Sequence of chain 1.A:
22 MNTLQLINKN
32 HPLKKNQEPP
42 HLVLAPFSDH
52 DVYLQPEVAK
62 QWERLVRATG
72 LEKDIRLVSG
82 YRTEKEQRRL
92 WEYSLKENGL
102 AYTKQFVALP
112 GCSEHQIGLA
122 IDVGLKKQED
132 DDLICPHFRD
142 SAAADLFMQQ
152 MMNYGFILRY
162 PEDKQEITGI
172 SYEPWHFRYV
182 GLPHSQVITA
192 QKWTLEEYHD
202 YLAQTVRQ

A protein and the small-molecule ligand that binds it are described below.
Small molecule (SMILES): C[C@@H](CP(=O)(O)[C@@H](C)N)C(=O)O

Binding-site contacts:
Ligand atom C4 contacts residue PHE107 of chain 1.A at 2.9 Å (hydrophobic).
Ligand atom C6 contacts residue ALA109 of chain 1.A at 3.6 Å (hydrophobic).
Ligand atom C2 contacts residue LY01 of chain 1.E at 0.2 Å.
Ligand atom C1 contacts residue LEU91 of chain 1.A at 3.6 Å (hydrophobic).
Ligand atom C4 contacts residue GLU174 of chain 1.A at 3.5 Å.
Ligand atom O62 contacts residue GLN88 of chain 1.A at 2.9 Å (h-bond).
Ligand atom O31 contacts residue ZN1 of chain 1.C at 2.8 Å.
Ligand atom N1 contacts residue ARG83 of chain 1.A at 3.7 Å.
Ligand atom N1 contacts residue LY01 of chain 1.E at 1.5 Å.
Ligand atom N1 contacts residue ILE135 of chain 1.A at 2.9 Å (h-bond).
Ligand atom O32 contacts residue ZN1 of chain 1.C at 2.0 Å.
Ligand atom C4 contacts residue LY01 of chain 1.E at 0.1 Å.
Ligand atom O32 contacts residue LY01 of chain 1.E at 0.1 Å (h-bond).
Ligand atom O32 contacts residue HIS177 of chain 1.A at 3.2 Å (h-bond).
Ligand atom O62 contacts residue ALA109 of chain 1.A at 2.9 Å (h-bond).
Ligand atom O62 contacts residue ARG83 of chain 1.A at 3.7 Å.
Ligand atom C7 contacts residue TYR161 of chain 1.A at 3.7 Å (hydrophobic).
Ligand atom C7 contacts residue LY01 of chain 1.E at 0.1 Å.
Ligand atom C6 contacts residue SER114 of chain 1.A at 3.5 Å.
Ligand atom O31 contacts residue HIS116 of chain 1.A at 3.1 Å (h-bond).
Ligand atom C2 contacts residue ILE135 of chain 1.A at 3.1 Å (hydrophobic).
Ligand atom O61 contacts residue ALA109 of chain 1.A at 3.7 Å.
Ligand atom O32 contacts residue TRP176 of chain 1.A at 2.9 Å (h-bond).
Ligand atom O62 contacts residue LY01 of chain 1.E at 0.2 Å (h-bond).
Ligand atom O31 contacts residue ARG83 of chain 1.A at 2.7 Å (salt-bridge).
Ligand atom O61 contacts residue HIS116 of chain 1.A at 3.4 Å.
Ligand atom N1 contacts residue ASP123 of chain 1.A at 3.0 Å (salt-bridge).
Ligand atom O61 contacts residue SER114 of chain 1.A at 2.5 Å (h-bond).
Ligand atom O61 contacts residue LY01 of chain 1.E at 0.2 Å (h-bond).
Ligand atom C7 contacts residue ALA109 of chain 1.A at 3.7 Å (hydrophobic).
Ligand atom C1 contacts residue ILE135 of chain 1.A at 3.7 Å (hydrophobic).
Ligand atom O32 contacts residue ASP123 of chain 1.A at 2.9 Å (salt-bridge).
Ligand atom C1 contacts residue LY01 of chain 1.E at 0.5 Å.
Ligand atom P contacts residue LY01 of chain 1.E at 0.1 Å.
Ligand atom O31 contacts residue ASP123 of chain 1.A at 3.5 Å (salt-bridge).
Ligand atom O31 contacts residue LY01 of chain 1.E at 0.2 Å (h-bond).
Ligand atom C6 contacts residue LY01 of chain 1.E at 0.2 Å.
Ligand atom P contacts residue ZN1 of chain 1.C at 3.0 Å.
Ligand atom C5 contacts residue LY01 of chain 1.E at 0.1 Å.
Ligand atom O32 contacts residue GLU174 of chain 1.A at 3.3 Å (salt-bridge).